This protein binds this small molecule.
Small molecule (SMILES): CC(=O)N[C@@H]1[C@@H](O)[C@H](O)[C@@H](CO)O[C@H]1O

Binding-site contacts:
Ligand atom O7 contacts residue ASN69 of chain 1.W at 4.2 Å.
Ligand atom N2 contacts residue ASN69 of chain 1.W at 3.8 Å.
Ligand atom C1 contacts residue ASN69 of chain 1.W at 3.1 Å.
Ligand atom O5 contacts residue ASN69 of chain 1.W at 3.5 Å (h-bond).
Ligand atom C7 contacts residue ASN69 of chain 1.W at 4.2 Å.
Ligand atom C2 contacts residue ASN69 of chain 1.W at 3.3 Å.

Sequence of chain 1.W:
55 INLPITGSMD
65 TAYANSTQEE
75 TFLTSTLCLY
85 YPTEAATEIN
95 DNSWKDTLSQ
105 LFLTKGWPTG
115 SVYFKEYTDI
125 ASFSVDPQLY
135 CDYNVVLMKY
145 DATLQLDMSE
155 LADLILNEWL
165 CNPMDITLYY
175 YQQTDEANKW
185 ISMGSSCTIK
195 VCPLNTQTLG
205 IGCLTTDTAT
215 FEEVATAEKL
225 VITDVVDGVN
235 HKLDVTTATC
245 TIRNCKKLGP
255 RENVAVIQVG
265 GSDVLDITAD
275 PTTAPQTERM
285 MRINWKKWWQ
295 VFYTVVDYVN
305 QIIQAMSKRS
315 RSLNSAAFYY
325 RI